Binding-site contacts:
Ligand atom O2' contacts residue TRP157 of chain 1.A at 3.6 Å.
Ligand atom C7 contacts residue TYR63 of chain 1.A at 3.7 Å (hydrophobic).
Ligand atom O4' contacts residue ARG10 of chain 1.A at 2.9 Å (salt-bridge).
Ligand atom C6 contacts residue LYS44 of chain 1.A at 2.4 Å.
Ligand atom O2 contacts residue ARG10 of chain 1.A at 2.8 Å (salt-bridge).
Ligand atom C5' contacts residue ILE97 of chain 1.A at 3.6 Å (hydrophobic).
Ligand atom C4 contacts residue SER25 of chain 1.A at 3.7 Å.
Ligand atom C5' contacts residue GLN154 of chain 1.A at 3.6 Å.
Ligand atom C6 contacts residue TYR8 of chain 1.A at 3.7 Å (hydrophobic).
Ligand atom C3' contacts residue ARG10 of chain 1.A at 3.6 Å.
Ligand atom N5 contacts residue TYR8 of chain 1.A at 3.6 Å.
Ligand atom C1' contacts residue TRP157 of chain 1.A at 3.4 Å (hydrophobic).
Ligand atom C4A contacts residue TYR8 of chain 1.A at 3.5 Å (hydrophobic).
Ligand atom O5' contacts residue GLN154 of chain 1.A at 2.7 Å (h-bond).
Ligand atom C1' contacts residue TYR8 of chain 1.A at 3.6 Å (hydrophobic).
Ligand atom N5 contacts residue LYS44 of chain 1.A at 3.6 Å (salt-bridge).
Ligand atom O5' contacts residue ARG95 of chain 1.A at 3.7 Å.
Ligand atom N1 contacts residue TYR8 of chain 1.A at 3.6 Å.
Ligand atom O3' contacts residue ARG10 of chain 1.A at 3.3 Å (salt-bridge).
Ligand atom C4 contacts residue TYR8 of chain 1.A at 3.6 Å (hydrophobic).
Ligand atom C7 contacts residue LYS44 of chain 1.A at 1.3 Å.
Ligand atom O2' contacts residue TYR95 of chain 1.G at 2.7 Å (h-bond).
Ligand atom O5' contacts residue TYR153 of chain 1.A at 2.7 Å (h-bond).
Ligand atom C2 contacts residue ARG10 of chain 1.A at 3.7 Å.
Ligand atom C2 contacts residue TYR8 of chain 1.A at 3.5 Å (hydrophobic).
Ligand atom C8A contacts residue TYR8 of chain 1.A at 3.7 Å (hydrophobic).
Ligand atom C4' contacts residue TYR95 of chain 1.G at 3.6 Å (hydrophobic).
Ligand atom O4' contacts residue ARG95 of chain 1.A at 3.3 Å (salt-bridge).
Ligand atom O3' contacts residue ILE97 of chain 1.A at 3.5 Å.
Ligand atom C4' contacts residue TYR153 of chain 1.A at 3.7 Å (hydrophobic).
Ligand atom C2' contacts residue TRP157 of chain 1.A at 3.5 Å (hydrophobic).
Ligand atom N3 contacts residue SER25 of chain 1.A at 2.8 Å (h-bond).
Ligand atom C7 contacts residue HIS59 of chain 1.A at 3.6 Å.
Ligand atom O2 contacts residue SER25 of chain 1.A at 3.4 Å (h-bond).
Ligand atom O2 contacts residue TYR8 of chain 1.A at 3.6 Å.
Ligand atom O4 contacts residue LEU67 of chain 1.A at 3.6 Å.
Ligand atom C2 contacts residue SER25 of chain 1.A at 3.5 Å.
Ligand atom C8A contacts residue TRP70 of chain 1.A at 3.7 Å (hydrophobic).
Ligand atom O3' contacts residue ARG95 of chain 1.A at 2.9 Å (salt-bridge).
Ligand atom C5' contacts residue TYR153 of chain 1.A at 3.4 Å (hydrophobic).

Sequence of chain 1.H:
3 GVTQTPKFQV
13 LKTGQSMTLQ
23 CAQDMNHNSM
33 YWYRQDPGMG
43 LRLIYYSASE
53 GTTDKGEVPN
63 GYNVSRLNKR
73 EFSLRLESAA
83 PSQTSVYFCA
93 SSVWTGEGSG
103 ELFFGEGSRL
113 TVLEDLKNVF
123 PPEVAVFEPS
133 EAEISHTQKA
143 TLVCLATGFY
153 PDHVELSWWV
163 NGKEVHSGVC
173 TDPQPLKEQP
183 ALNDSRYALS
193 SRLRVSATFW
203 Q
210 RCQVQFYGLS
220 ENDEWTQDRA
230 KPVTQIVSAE

A small-molecule ligand and the protein it binds are described below.
Small molecule (SMILES): O=C/C=N/c1c(NCC(O)C(O)C(O)CO)[nH]c(=O)[nH]c1=O

Sequence of chain 1.A:
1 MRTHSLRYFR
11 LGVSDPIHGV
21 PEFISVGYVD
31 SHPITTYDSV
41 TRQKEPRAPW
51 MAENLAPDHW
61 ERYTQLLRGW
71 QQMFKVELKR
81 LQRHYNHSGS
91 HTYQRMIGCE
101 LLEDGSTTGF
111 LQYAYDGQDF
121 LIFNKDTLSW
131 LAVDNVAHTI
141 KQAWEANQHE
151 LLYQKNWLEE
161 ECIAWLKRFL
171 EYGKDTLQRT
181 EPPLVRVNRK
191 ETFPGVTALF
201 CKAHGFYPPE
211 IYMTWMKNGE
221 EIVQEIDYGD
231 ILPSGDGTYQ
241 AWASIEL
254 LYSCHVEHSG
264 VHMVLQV

Sequence of chain 1.G:
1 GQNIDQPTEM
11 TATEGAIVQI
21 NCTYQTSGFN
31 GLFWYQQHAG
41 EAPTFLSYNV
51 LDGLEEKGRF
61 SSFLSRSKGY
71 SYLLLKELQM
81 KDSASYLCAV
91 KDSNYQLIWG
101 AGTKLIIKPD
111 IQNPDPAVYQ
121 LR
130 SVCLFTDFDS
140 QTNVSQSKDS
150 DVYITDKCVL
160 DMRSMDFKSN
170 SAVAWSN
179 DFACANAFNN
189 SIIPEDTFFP